Sequence of chain 1.B:
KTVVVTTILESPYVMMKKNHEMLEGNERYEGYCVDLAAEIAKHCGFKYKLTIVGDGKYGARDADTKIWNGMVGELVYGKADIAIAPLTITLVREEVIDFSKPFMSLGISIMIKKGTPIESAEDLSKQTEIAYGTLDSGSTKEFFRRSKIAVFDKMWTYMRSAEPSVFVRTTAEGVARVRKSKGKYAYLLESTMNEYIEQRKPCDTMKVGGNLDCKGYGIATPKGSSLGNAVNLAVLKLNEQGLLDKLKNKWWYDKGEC

Binding-site contacts:
Ligand atom CG contacts residue LEU136 of chain 1.B at 3.6 Å (hydrophobic).
Ligand atom OE1 contacts residue THR141 of chain 1.B at 2.8 Å (h-bond).
Ligand atom C contacts residue PRO87 of chain 1.B at 4.4 Å (hydrophobic).
Ligand atom CG contacts residue TYR59 of chain 1.B at 4.1 Å (hydrophobic).
Ligand atom O contacts residue SER140 of chain 1.B at 2.7 Å (h-bond).
Ligand atom N contacts residue THR89 of chain 1.B at 2.9 Å (h-bond).
Ligand atom C contacts residue THR89 of chain 1.B at 3.8 Å.
Ligand atom O contacts residue ARG94 of chain 1.B at 2.7 Å (salt-bridge).
Ligand atom CA contacts residue THR89 of chain 1.B at 3.4 Å.
Ligand atom CA contacts residue SER140 of chain 1.B at 3.3 Å.
Ligand atom CA contacts residue GLU191 of chain 1.B at 3.3 Å.
Ligand atom OE1 contacts residue GLU191 of chain 1.B at 3.9 Å.
Ligand atom N contacts residue GLU191 of chain 1.B at 2.8 Å (salt-bridge).
Ligand atom C contacts residue ARG94 of chain 1.B at 3.4 Å.
Ligand atom O contacts residue TYR59 of chain 1.B at 3.4 Å.
Ligand atom OE2 contacts residue THR141 of chain 1.B at 3.3 Å (h-bond).
Ligand atom C contacts residue TYR59 of chain 1.B at 3.6 Å (hydrophobic).
Ligand atom N contacts residue TYR218 of chain 1.B at 3.5 Å.
Ligand atom N contacts residue TYR59 of chain 1.B at 4.0 Å.
Ligand atom CG contacts residue MET194 of chain 1.B at 4.4 Å (hydrophobic).
Ligand atom OE2 contacts residue GLU191 of chain 1.B at 4.4 Å.
Ligand atom OE2 contacts residue LEU136 of chain 1.B at 3.9 Å.
Ligand atom C contacts residue SER140 of chain 1.B at 3.4 Å.
Ligand atom CD contacts residue LEU136 of chain 1.B at 3.8 Å (hydrophobic).
Ligand atom CD contacts residue GLU191 of chain 1.B at 4.0 Å.
Ligand atom CB contacts residue LEU136 of chain 1.B at 3.9 Å (hydrophobic).
Ligand atom CG contacts residue GLU191 of chain 1.B at 3.5 Å.
Ligand atom N contacts residue SER140 of chain 1.B at 4.0 Å.
Ligand atom CA contacts residue PRO87 of chain 1.B at 4.2 Å (hydrophobic).
Ligand atom CB contacts residue GLU191 of chain 1.B at 4.0 Å.
Ligand atom C contacts residue GLY139 of chain 1.B at 4.2 Å.
Ligand atom N contacts residue PRO87 of chain 1.B at 2.9 Å (h-bond).
Ligand atom CB contacts residue TYR59 of chain 1.B at 3.5 Å (hydrophobic).
Ligand atom CD contacts residue THR141 of chain 1.B at 3.3 Å.
Ligand atom CA contacts residue TYR59 of chain 1.B at 3.9 Å (hydrophobic).
Ligand atom OE2 contacts residue GLY139 of chain 1.B at 3.7 Å.
Ligand atom O contacts residue GLY139 of chain 1.B at 3.1 Å.
Ligand atom OE1 contacts residue LEU136 of chain 1.B at 4.4 Å.
Ligand atom OE1 contacts residue LEU190 of chain 1.B at 4.2 Å.
Ligand atom OE2 contacts residue SER140 of chain 1.B at 3.4 Å (h-bond).

This small molecule binds to this protein.
Small molecule (SMILES): N[C@@H](CCC(=O)O)C(=O)O